A protein and the small-molecule ligand that binds it are described below.
Small molecule (SMILES): C[C@@H](NC(=O)[C@H](Cc1ccc(O)cc1)NC(=O)OCc1ccccc1)C(=O)O

Sequence of chain 1.S:
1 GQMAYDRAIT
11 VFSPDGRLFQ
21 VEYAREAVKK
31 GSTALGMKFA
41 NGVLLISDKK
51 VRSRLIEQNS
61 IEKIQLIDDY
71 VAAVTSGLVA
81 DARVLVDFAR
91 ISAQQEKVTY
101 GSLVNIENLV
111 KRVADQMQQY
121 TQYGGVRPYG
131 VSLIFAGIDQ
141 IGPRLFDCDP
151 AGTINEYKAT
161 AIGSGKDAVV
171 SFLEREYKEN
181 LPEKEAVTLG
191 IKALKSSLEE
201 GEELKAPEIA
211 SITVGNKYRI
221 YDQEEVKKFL

Binding-site contacts:
Ligand atom O5 contacts residue SER32 of chain 1.S at 3.5 Å (h-bond).
Ligand atom C16 contacts residue ARG25 of chain 1.R at 3.1 Å.
Ligand atom N1 contacts residue GLY77 of chain 1.S at 3.1 Å (h-bond).
Ligand atom O3 contacts residue LEU78 of chain 1.S at 3.3 Å.
Ligand atom C14 contacts residue ARG25 of chain 1.R at 3.2 Å.
Ligand atom O5 contacts residue GLY31 of chain 1.S at 3.4 Å.
Ligand atom C3 contacts residue VAL79 of chain 1.S at 3.7 Å (hydrophobic).
Ligand atom C20 contacts residue GLY31 of chain 1.S at 3.5 Å.
Ligand atom O5 contacts residue LYS63 of chain 1.S at 3.1 Å (salt-bridge).
Ligand atom C17 contacts residue VAL21 of chain 1.R at 3.7 Å (hydrophobic).
Ligand atom C11 contacts residue LEU78 of chain 1.S at 3.7 Å (hydrophobic).
Ligand atom C10 contacts residue ALA27 of chain 1.S at 3.7 Å (hydrophobic).
Ligand atom C9 contacts residue LYS30 of chain 1.S at 3.9 Å.
Ligand atom O6 contacts residue LYS63 of chain 1.S at 3.3 Å (salt-bridge).
Ligand atom C3 contacts residue GLY77 of chain 1.S at 3.6 Å.
Ligand atom C15 contacts residue ARG25 of chain 1.R at 3.0 Å.
Ligand atom C10 contacts residue GLY16 of chain 1.R at 3.8 Å.
Ligand atom C20 contacts residue SER32 of chain 1.S at 3.3 Å.
Ligand atom C2 contacts residue VAL79 of chain 1.S at 3.8 Å (hydrophobic).
Ligand atom C20 contacts residue LYS63 of chain 1.S at 3.5 Å.
Ligand atom O2 contacts residue GLY16 of chain 1.R at 2.7 Å (h-bond).
Ligand atom C13 contacts residue ARG25 of chain 1.R at 3.7 Å.
Ligand atom C18 contacts residue ARG25 of chain 1.R at 3.7 Å.
Ligand atom C19 contacts residue ARG25 of chain 1.R at 3.6 Å.
Ligand atom C10 contacts residue LEU78 of chain 1.S at 3.2 Å (hydrophobic).
Ligand atom C9 contacts residue GLY16 of chain 1.R at 3.6 Å.
Ligand atom O2 contacts residue ARG17 of chain 1.R at 3.6 Å.
Ligand atom O1 contacts residue VAL79 of chain 1.S at 3.7 Å.
Ligand atom C2 contacts residue GLY77 of chain 1.S at 3.3 Å.
Ligand atom C17 contacts residue ARG25 of chain 1.R at 3.5 Å.
Ligand atom C16 contacts residue ALA151 of chain 1.R at 3.6 Å (hydrophobic).
Ligand atom C9 contacts residue LEU78 of chain 1.S at 3.7 Å (hydrophobic).
Ligand atom O6 contacts residue SER32 of chain 1.S at 2.5 Å (h-bond).
Ligand atom C11 contacts residue ALA27 of chain 1.S at 3.5 Å (hydrophobic).
Ligand atom O5 contacts residue GLY77 of chain 1.S at 3.1 Å (h-bond).
Ligand atom O5 contacts residue SER76 of chain 1.S at 3.2 Å.
Ligand atom C4 contacts residue GLY77 of chain 1.S at 3.3 Å.
Ligand atom O6 contacts residue GLY31 of chain 1.S at 3.5 Å.
Ligand atom O3 contacts residue VAL79 of chain 1.S at 3.0 Å (h-bond).
Ligand atom C1 contacts residue VAL79 of chain 1.S at 3.5 Å (hydrophobic).

Sequence of chain 1.R:
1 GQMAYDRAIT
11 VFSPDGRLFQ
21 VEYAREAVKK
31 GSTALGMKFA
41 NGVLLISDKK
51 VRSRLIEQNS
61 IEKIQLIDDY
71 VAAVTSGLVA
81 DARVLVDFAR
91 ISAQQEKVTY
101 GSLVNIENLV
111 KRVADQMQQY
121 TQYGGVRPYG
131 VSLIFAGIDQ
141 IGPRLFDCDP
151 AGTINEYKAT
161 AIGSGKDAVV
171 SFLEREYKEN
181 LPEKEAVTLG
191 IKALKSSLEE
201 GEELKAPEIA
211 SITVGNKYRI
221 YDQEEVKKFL